Sequence of chain 18.A:
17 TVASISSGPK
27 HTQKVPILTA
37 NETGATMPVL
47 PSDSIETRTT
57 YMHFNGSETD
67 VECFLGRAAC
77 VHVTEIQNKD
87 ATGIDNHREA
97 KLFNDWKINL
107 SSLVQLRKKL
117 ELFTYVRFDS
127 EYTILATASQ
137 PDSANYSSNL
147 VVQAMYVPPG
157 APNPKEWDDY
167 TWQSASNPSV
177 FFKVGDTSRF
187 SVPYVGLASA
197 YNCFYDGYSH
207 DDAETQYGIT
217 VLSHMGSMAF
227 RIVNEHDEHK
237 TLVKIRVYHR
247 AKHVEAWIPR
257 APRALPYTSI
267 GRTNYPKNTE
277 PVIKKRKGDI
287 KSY

Sequence of chain 18.C:
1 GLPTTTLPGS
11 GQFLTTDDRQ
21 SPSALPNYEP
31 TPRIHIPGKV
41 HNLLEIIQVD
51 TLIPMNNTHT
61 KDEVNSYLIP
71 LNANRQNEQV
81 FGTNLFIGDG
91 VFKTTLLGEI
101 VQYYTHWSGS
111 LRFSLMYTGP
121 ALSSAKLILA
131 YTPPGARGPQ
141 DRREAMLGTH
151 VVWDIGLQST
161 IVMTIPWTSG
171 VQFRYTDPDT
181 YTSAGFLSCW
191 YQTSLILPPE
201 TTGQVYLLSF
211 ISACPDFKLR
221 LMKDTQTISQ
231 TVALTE

Binding-site contacts:
Ligand atom C2A contacts residue PHE186 of chain 18.A at 3.3 Å (hydrophobic).
Ligand atom C4B contacts residue PHE186 of chain 18.A at 3.6 Å (hydrophobic).
Ligand atom O1 contacts residue MET221 of chain 18.A at 3.8 Å.
Ligand atom O1A contacts residue PHE186 of chain 18.A at 3.0 Å.
Ligand atom C6B contacts residue TYR128 of chain 18.A at 3.3 Å (hydrophobic).
Ligand atom C4C contacts residue VAL191 of chain 18.A at 3.0 Å (hydrophobic).
Ligand atom O1 contacts residue LEU106 of chain 18.A at 3.8 Å.
Ligand atom C2C contacts residue TYR197 of chain 18.A at 3.7 Å (hydrophobic).
Ligand atom C5A contacts residue ALA150 of chain 18.A at 3.6 Å (hydrophobic).
Ligand atom C1B contacts residue TYR128 of chain 18.A at 3.6 Å (hydrophobic).
Ligand atom N3A contacts residue PHE186 of chain 18.A at 4.0 Å.
Ligand atom C4C contacts residue VAL188 of chain 18.A at 3.7 Å (hydrophobic).
Ligand atom C1C contacts residue LEU106 of chain 18.A at 3.8 Å (hydrophobic).
Ligand atom N3A contacts residue PRO174 of chain 18.A at 3.7 Å.
Ligand atom C4 contacts residue TYR197 of chain 18.A at 3.8 Å (hydrophobic).
Ligand atom C4A contacts residue PRO174 of chain 18.A at 3.1 Å (hydrophobic).
Ligand atom O1B contacts residue ILE104 of chain 18.A at 3.9 Å.
Ligand atom C5A contacts residue PHE186 of chain 18.A at 3.5 Å (hydrophobic).
Ligand atom N3A contacts residue ALA24 of chain 18.C at 3.8 Å.
Ligand atom C6B contacts residue ILE104 of chain 18.A at 3.6 Å (hydrophobic).
Ligand atom C3B contacts residue TYR152 of chain 18.A at 3.7 Å (hydrophobic).
Ligand atom C5C contacts residue VAL191 of chain 18.A at 3.8 Å (hydrophobic).
Ligand atom N3A contacts residue TYR152 of chain 18.A at 3.5 Å.
Ligand atom C5B contacts residue MET224 of chain 18.A at 3.9 Å (hydrophobic).
Ligand atom C5 contacts residue LEU106 of chain 18.A at 3.8 Å (hydrophobic).
Ligand atom C1B contacts residue VAL188 of chain 18.A at 3.8 Å (hydrophobic).
Ligand atom C5B contacts residue TYR128 of chain 18.A at 4.0 Å (hydrophobic).
Ligand atom C2B contacts residue VAL188 of chain 18.A at 3.5 Å (hydrophobic).
Ligand atom O1B contacts residue TYR128 of chain 18.A at 3.4 Å (h-bond).
Ligand atom C3B contacts residue VAL188 of chain 18.A at 3.8 Å (hydrophobic).
Ligand atom C5B contacts residue PHE186 of chain 18.A at 3.9 Å (hydrophobic).
Ligand atom C1C contacts residue TYR128 of chain 18.A at 3.7 Å (hydrophobic).
Ligand atom N2 contacts residue LEU106 of chain 18.A at 3.8 Å.
Ligand atom C2C contacts residue MET221 of chain 18.A at 3.8 Å (hydrophobic).
Ligand atom C3C contacts residue TYR128 of chain 18.A at 3.4 Å (hydrophobic).
Ligand atom C4B contacts residue TYR152 of chain 18.A at 3.8 Å (hydrophobic).
Ligand atom C2A contacts residue TYR152 of chain 18.A at 3.6 Å (hydrophobic).
Ligand atom C5A contacts residue VAL176 of chain 18.A at 3.6 Å (hydrophobic).
Ligand atom C4 contacts residue LEU106 of chain 18.A at 3.9 Å (hydrophobic).
Ligand atom C1B contacts residue ILE104 of chain 18.A at 4.0 Å (hydrophobic).

This small molecule binds to this protein.
Small molecule (SMILES): Cc1cc(CCCCCOc2ccc(C3=NCCO3)cc2)on1